Sequence of chain 1.L:
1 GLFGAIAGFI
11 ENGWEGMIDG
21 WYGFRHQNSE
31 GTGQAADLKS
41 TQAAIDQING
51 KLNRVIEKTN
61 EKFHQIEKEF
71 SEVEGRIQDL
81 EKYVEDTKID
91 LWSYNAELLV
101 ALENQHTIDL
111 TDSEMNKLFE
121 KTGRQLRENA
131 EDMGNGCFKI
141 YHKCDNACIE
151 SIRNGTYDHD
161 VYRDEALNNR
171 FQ

The small molecule below binds the protein below.
Small molecule (SMILES): CC(=O)N[C@H]1[C@H](O[C@H]2[C@H](O)[C@@H](NC(C)=O)CO[C@@H]2CO)O[C@H](CO)[C@@H](O)[C@@H]1O

Binding-site contacts:
Ligand atom C7 contacts residue ASN279 of chain 1.K at 3.1 Å.
Ligand atom C5 contacts residue VAL291 of chain 1.K at 4.5 Å (hydrophobic).
Ligand atom O5 contacts residue ASN279 of chain 1.K at 2.4 Å (h-bond).
Ligand atom C4 contacts residue ASN279 of chain 1.K at 4.2 Å.
Ligand atom C8 contacts residue ASN279 of chain 1.K at 4.3 Å.
Ligand atom C1 contacts residue ASN279 of chain 1.K at 1.4 Å.
Ligand atom O5 contacts residue ASN292 of chain 1.K at 3.8 Å.
Ligand atom C8 contacts residue LYS293 of chain 1.K at 3.8 Å.
Ligand atom C7 contacts residue VAL291 of chain 1.K at 4.5 Å (hydrophobic).
Ligand atom C3 contacts residue VAL291 of chain 1.K at 4.1 Å (hydrophobic).
Ligand atom C8 contacts residue GLU69 of chain 1.L at 3.6 Å.
Ligand atom C3 contacts residue ASN279 of chain 1.K at 3.7 Å.
Ligand atom C5 contacts residue ASN279 of chain 1.K at 3.6 Å.
Ligand atom N2 contacts residue ASN279 of chain 1.K at 2.8 Å (h-bond).
Ligand atom O5 contacts residue VAL291 of chain 1.K at 4.5 Å.
Ligand atom C8 contacts residue VAL291 of chain 1.K at 4.3 Å (hydrophobic).
Ligand atom C2 contacts residue ASN279 of chain 1.K at 2.4 Å.
Ligand atom N2 contacts residue VAL291 of chain 1.K at 3.6 Å (h-bond).
Ligand atom C5 contacts residue ASN292 of chain 1.K at 3.8 Å.
Ligand atom C8 contacts residue SER39 of chain 1.K at 3.8 Å.
Ligand atom C1 contacts residue VAL291 of chain 1.K at 3.5 Å (hydrophobic).
Ligand atom C2 contacts residue VAL291 of chain 1.K at 3.9 Å (hydrophobic).
Ligand atom O7 contacts residue ASN279 of chain 1.K at 3.0 Å (h-bond).
Ligand atom C1 contacts residue ASN292 of chain 1.K at 4.1 Å.
Ligand atom O7 contacts residue LYS293 of chain 1.K at 4.2 Å.
Ligand atom C6 contacts residue ASN292 of chain 1.K at 4.0 Å.

Sequence of chain 1.K:
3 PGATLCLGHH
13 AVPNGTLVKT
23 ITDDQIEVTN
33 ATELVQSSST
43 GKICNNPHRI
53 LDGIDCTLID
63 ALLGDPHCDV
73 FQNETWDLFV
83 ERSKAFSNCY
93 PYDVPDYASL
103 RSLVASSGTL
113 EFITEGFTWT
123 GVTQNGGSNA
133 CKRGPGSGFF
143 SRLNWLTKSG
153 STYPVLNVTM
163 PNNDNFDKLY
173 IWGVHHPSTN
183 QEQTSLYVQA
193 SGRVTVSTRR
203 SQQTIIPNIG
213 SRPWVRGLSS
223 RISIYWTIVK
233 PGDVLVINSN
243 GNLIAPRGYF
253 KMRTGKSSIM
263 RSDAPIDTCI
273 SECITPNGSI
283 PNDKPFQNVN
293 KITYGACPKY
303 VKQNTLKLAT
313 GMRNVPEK